Sequence of chain 5.B:
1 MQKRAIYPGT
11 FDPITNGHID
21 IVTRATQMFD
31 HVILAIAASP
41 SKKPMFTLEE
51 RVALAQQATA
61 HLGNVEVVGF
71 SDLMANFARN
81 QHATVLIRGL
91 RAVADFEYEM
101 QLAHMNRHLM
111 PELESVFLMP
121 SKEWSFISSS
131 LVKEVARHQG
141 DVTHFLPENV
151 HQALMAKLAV

Binding-site contacts:
Ligand atom C2 contacts residue PRO8 of chain 5.B at 3.8 Å (hydrophobic).
Ligand atom C19 contacts residue VAL135 of chain 7.B at 3.8 Å (hydrophobic).
Ligand atom C19 contacts residue ASN106 of chain 5.B at 3.5 Å.
Ligand atom N4 contacts residue LEU73 of chain 5.B at 3.4 Å.
Ligand atom N4 contacts residue MET74 of chain 5.B at 2.9 Å (h-bond).
Ligand atom C10 contacts residue ALA37 of chain 5.B at 3.8 Å (hydrophobic).
Ligand atom C11 contacts residue ALA37 of chain 5.B at 3.8 Å (hydrophobic).
Ligand atom C2 contacts residue ARG88 of chain 5.B at 3.6 Å.
Ligand atom N contacts residue HIS138 of chain 7.B at 3.8 Å.
Ligand atom C12 contacts residue PHE70 of chain 5.B at 3.7 Å (hydrophobic).
Ligand atom O contacts residue ASN106 of chain 5.B at 3.1 Å (h-bond).
Ligand atom C9 contacts residue PG41 of chain 5.N at 3.7 Å.
Ligand atom C contacts residue LEU102 of chain 5.B at 3.8 Å (hydrophobic).
Ligand atom C14 contacts residue SER39 of chain 5.B at 3.4 Å.
Ligand atom C12 contacts residue ALA37 of chain 5.B at 3.6 Å (hydrophobic).
Ligand atom C7 contacts residue ALA37 of chain 5.B at 3.6 Å (hydrophobic).
Ligand atom C1 contacts residue MET74 of chain 5.B at 3.7 Å (hydrophobic).
Ligand atom O2 contacts residue PG41 of chain 5.N at 3.4 Å (h-bond).
Ligand atom C9 contacts residue THR10 of chain 5.B at 3.7 Å.
Ligand atom O contacts residue MET74 of chain 5.B at 3.8 Å.
Ligand atom C contacts residue GLU99 of chain 5.B at 3.7 Å.
Ligand atom C4 contacts residue PG41 of chain 5.N at 3.8 Å.
Ligand atom C15 contacts residue MET74 of chain 5.B at 3.8 Å (hydrophobic).
Ligand atom O2 contacts residue GLU134 of chain 7.B at 3.6 Å.
Ligand atom C14 contacts residue SER71 of chain 5.B at 3.5 Å.
Ligand atom C14 contacts residue ASP72 of chain 5.B at 3.4 Å.
Ligand atom N3 contacts residue LEU73 of chain 5.B at 3.5 Å.
Ligand atom C5 contacts residue PG41 of chain 5.N at 3.8 Å.
Ligand atom C20 contacts residue LEU73 of chain 5.B at 3.7 Å (hydrophobic).
Ligand atom O1 contacts residue PHE70 of chain 5.B at 3.7 Å.
Ligand atom C5 contacts residue MET74 of chain 5.B at 3.5 Å (hydrophobic).
Ligand atom N1 contacts residue HIS138 of chain 7.B at 3.7 Å.
Ligand atom N contacts residue ASP72 of chain 5.B at 3.2 Å (salt-bridge).
Ligand atom C9 contacts residue ALA37 of chain 5.B at 3.8 Å (hydrophobic).
Ligand atom C8 contacts residue ALA37 of chain 5.B at 3.7 Å (hydrophobic).
Ligand atom C contacts residue ARG88 of chain 5.B at 3.4 Å.
Ligand atom C10 contacts residue SER39 of chain 5.B at 3.8 Å.
Ligand atom C6 contacts residue MET74 of chain 5.B at 3.8 Å (hydrophobic).
Ligand atom C contacts residue ASN106 of chain 5.B at 3.4 Å.
Ligand atom C3 contacts residue PRO8 of chain 5.B at 3.6 Å (hydrophobic).

This protein binds this small molecule.
Small molecule (SMILES): COc1ccc(Oc2cccc([C@@H](C)Nc3nc4n(n3)C(=O)CC(C)=N4)c2)cc1

Sequence of chain 7.B:
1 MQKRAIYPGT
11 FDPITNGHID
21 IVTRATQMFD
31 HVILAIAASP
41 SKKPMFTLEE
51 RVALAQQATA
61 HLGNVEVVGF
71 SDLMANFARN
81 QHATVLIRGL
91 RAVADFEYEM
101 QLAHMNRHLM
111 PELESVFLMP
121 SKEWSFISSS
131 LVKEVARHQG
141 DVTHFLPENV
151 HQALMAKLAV